The small molecule below binds the protein below.
Small molecule (SMILES): C/C(=C\CNc1ncnc2[nH]cnc12)CO

Sequence of chain 2.A:
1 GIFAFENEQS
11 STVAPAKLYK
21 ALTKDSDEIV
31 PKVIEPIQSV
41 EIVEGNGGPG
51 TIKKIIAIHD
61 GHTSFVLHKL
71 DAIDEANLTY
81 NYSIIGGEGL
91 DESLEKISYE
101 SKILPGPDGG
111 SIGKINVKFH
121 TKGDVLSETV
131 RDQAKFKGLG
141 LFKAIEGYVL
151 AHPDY

Binding-site contacts:
Ligand atom C15 contacts residue HIS62 of chain 2.A at 3.8 Å.
Ligand atom O16 contacts residue GLY61 of chain 2.A at 4.4 Å.
Ligand atom C14 contacts residue THR63 of chain 2.A at 3.2 Å.
Ligand atom N3 contacts residue THR63 of chain 2.A at 3.4 Å (h-bond).
Ligand atom C15 contacts residue GLY61 of chain 2.A at 4.5 Å.
Ligand atom N7 contacts residue HIS62 of chain 2.A at 3.3 Å.
Ligand atom N7 contacts residue GLU88 of chain 2.A at 3.3 Å (salt-bridge).
Ligand atom N9 contacts residue HIS62 of chain 2.A at 3.4 Å (h-bond).
Ligand atom N3 contacts residue HIS62 of chain 2.A at 3.2 Å.
Ligand atom C8 contacts residue HIS62 of chain 2.A at 3.4 Å.
Ligand atom O16 contacts residue THR63 of chain 2.A at 4.0 Å.
Ligand atom C2 contacts residue THR63 of chain 2.A at 2.8 Å.
Ligand atom C2 contacts residue GLU88 of chain 2.A at 3.5 Å.
Ligand atom C4 contacts residue HIS62 of chain 2.A at 3.2 Å.
Ligand atom C12 contacts residue THR63 of chain 2.A at 3.6 Å.
Ligand atom C4 contacts residue GLU88 of chain 2.A at 3.7 Å.
Ligand atom C11 contacts residue HIS62 of chain 2.A at 4.1 Å.
Ligand atom N10 contacts residue HIS62 of chain 2.A at 3.4 Å.
Ligand atom C13 contacts residue HIS62 of chain 2.A at 3.6 Å.
Ligand atom C2 contacts residue HIS62 of chain 2.A at 3.5 Å.
Ligand atom C14 contacts residue HIS62 of chain 2.A at 3.8 Å.
Ligand atom C13 contacts residue THR63 of chain 2.A at 3.8 Å.
Ligand atom C4 contacts residue THR63 of chain 2.A at 4.3 Å.
Ligand atom C12 contacts residue HIS62 of chain 2.A at 3.8 Å.
Ligand atom C6 contacts residue HIS62 of chain 2.A at 3.4 Å.
Ligand atom N1 contacts residue HIS62 of chain 2.A at 3.7 Å.
Ligand atom C5 contacts residue HIS62 of chain 2.A at 3.3 Å.
Ligand atom C6 contacts residue THR63 of chain 2.A at 4.2 Å.
Ligand atom N3 contacts residue GLU88 of chain 2.A at 2.8 Å (salt-bridge).
Ligand atom N1 contacts residue THR63 of chain 2.A at 3.2 Å (h-bond).
Ligand atom O16 contacts residue HIS62 of chain 2.A at 4.2 Å.